A small-molecule ligand and the protein it binds are described below.
Small molecule (SMILES): O[C@@H]1[C@@H](O)[C@H](O)OC[C@H]1O

Binding-site contacts:
Ligand atom C5 contacts residue ARG91 of chain 1.B at 4.0 Å.
Ligand atom O3 contacts residue ASP222 of chain 1.B at 2.6 Å (salt-bridge).
Ligand atom C2 contacts residue LYS242 of chain 1.B at 3.9 Å.
Ligand atom C4 contacts residue LEU14 of chain 1.B at 3.9 Å (hydrophobic).
Ligand atom C2 contacts residue ASP90 of chain 1.B at 3.4 Å.
Ligand atom C3 contacts residue LYS242 of chain 1.B at 3.7 Å.
Ligand atom O5 contacts residue ASP135 of chain 1.B at 3.3 Å (salt-bridge).
Ligand atom O4 contacts residue LEU14 of chain 1.B at 3.9 Å.
Ligand atom O4 contacts residue ASN196 of chain 1.B at 2.9 Å (h-bond).
Ligand atom C1 contacts residue ASN137 of chain 1.B at 3.9 Å.
Ligand atom O3 contacts residue LYS242 of chain 1.B at 3.0 Å (salt-bridge).
Ligand atom C1 contacts residue ASP90 of chain 1.B at 4.1 Å.
Ligand atom C5 contacts residue ASN196 of chain 1.B at 3.9 Å.
Ligand atom C1 contacts residue PHE141 of chain 1.B at 4.1 Å (hydrophobic).
Ligand atom O5 contacts residue TRP169 of chain 1.B at 3.2 Å (h-bond).
Ligand atom O5 contacts residue ARG91 of chain 1.B at 3.0 Å (salt-bridge).
Ligand atom O2 contacts residue PHE141 of chain 1.B at 3.8 Å.
Ligand atom C1 contacts residue ASP135 of chain 1.B at 3.3 Å.
Ligand atom O2 contacts residue ASN137 of chain 1.B at 3.1 Å (h-bond).
Ligand atom O2 contacts residue ARG16 of chain 1.B at 3.3 Å (salt-bridge).
Ligand atom O4 contacts residue ASP222 of chain 1.B at 2.5 Å (salt-bridge).
Ligand atom C1 contacts residue ARG91 of chain 1.B at 3.9 Å.
Ligand atom C5 contacts residue LEU14 of chain 1.B at 3.7 Å (hydrophobic).
Ligand atom O1 contacts residue ASN137 of chain 1.B at 3.0 Å (h-bond).
Ligand atom O3 contacts residue GLN221 of chain 1.B at 4.1 Å.
Ligand atom O5 contacts residue TRP17 of chain 1.B at 4.2 Å.
Ligand atom C4 contacts residue ASP222 of chain 1.B at 3.5 Å.
Ligand atom C3 contacts residue ARG16 of chain 1.B at 3.9 Å.
Ligand atom C4 contacts residue ASN196 of chain 1.B at 4.0 Å.
Ligand atom O2 contacts residue ASP90 of chain 1.B at 2.7 Å (salt-bridge).
Ligand atom C1 contacts residue TRP169 of chain 1.B at 3.9 Å (hydrophobic).
Ligand atom C3 contacts residue ASP222 of chain 1.B at 3.6 Å.
Ligand atom O3 contacts residue ARG16 of chain 1.B at 3.0 Å (salt-bridge).
Ligand atom C5 contacts residue TRP169 of chain 1.B at 3.3 Å (hydrophobic).
Ligand atom O1 contacts residue ARG91 of chain 1.B at 2.9 Å (salt-bridge).
Ligand atom O1 contacts residue ASP90 of chain 1.B at 3.6 Å.
Ligand atom O1 contacts residue ASP135 of chain 1.B at 2.5 Å (salt-bridge).
Ligand atom C2 contacts residue ARG16 of chain 1.B at 3.6 Å.
Ligand atom O2 contacts residue LYS242 of chain 1.B at 3.0 Å (salt-bridge).
Ligand atom C2 contacts residue ASN137 of chain 1.B at 4.0 Å.

Sequence of chain 1.B:
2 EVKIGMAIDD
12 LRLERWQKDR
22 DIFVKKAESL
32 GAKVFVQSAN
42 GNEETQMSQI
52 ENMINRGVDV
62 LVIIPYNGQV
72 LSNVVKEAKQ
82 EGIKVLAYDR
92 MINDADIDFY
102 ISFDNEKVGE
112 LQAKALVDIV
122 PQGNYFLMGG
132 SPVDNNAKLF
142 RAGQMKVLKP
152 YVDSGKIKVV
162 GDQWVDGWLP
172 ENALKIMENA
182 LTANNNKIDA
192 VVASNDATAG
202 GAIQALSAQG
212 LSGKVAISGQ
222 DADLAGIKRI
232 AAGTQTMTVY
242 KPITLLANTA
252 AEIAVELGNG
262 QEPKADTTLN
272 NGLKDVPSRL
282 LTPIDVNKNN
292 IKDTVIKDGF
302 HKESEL